This small molecule binds to this protein.
Small molecule (SMILES): CC(=O)N[C@@H]1[C@@H](O)[C@H](O)[C@@H](CO)O[C@H]1O

Binding-site contacts:
Ligand atom C8 contacts residue SER338 of chain 1.A at 3.2 Å.
Ligand atom C1 contacts residue GLN298 of chain 1.A at 3.8 Å.
Ligand atom N2 contacts residue SER338 of chain 1.A at 4.3 Å.
Ligand atom C5 contacts residue ASN300 of chain 1.A at 3.8 Å.
Ligand atom C4 contacts residue GLN298 of chain 1.A at 4.3 Å.
Ligand atom C8 contacts residue ASN300 of chain 1.A at 4.5 Å.
Ligand atom C7 contacts residue ASN336 of chain 1.A at 4.4 Å.
Ligand atom N2 contacts residue ASN300 of chain 1.A at 2.9 Å (h-bond).
Ligand atom C1 contacts residue ARG447 of chain 1.A at 4.3 Å.
Ligand atom C2 contacts residue ASN300 of chain 1.A at 2.5 Å.
Ligand atom O5 contacts residue GLN298 of chain 1.A at 4.3 Å.
Ligand atom C8 contacts residue VAL337 of chain 1.A at 3.9 Å (hydrophobic).
Ligand atom O5 contacts residue ARG447 of chain 1.A at 3.3 Å (salt-bridge).
Ligand atom C4 contacts residue ASN300 of chain 1.A at 4.3 Å.
Ligand atom O7 contacts residue ASN300 of chain 1.A at 3.5 Å (h-bond).
Ligand atom C5 contacts residue GLN298 of chain 1.A at 3.9 Å.
Ligand atom C5 contacts residue ARG447 of chain 1.A at 4.3 Å.
Ligand atom C1 contacts residue ASN300 of chain 1.A at 1.5 Å.
Ligand atom O6 contacts residue ARG447 of chain 1.A at 3.1 Å (salt-bridge).
Ligand atom C3 contacts residue GLN298 of chain 1.A at 3.8 Å.
Ligand atom C7 contacts residue ASN300 of chain 1.A at 3.4 Å.
Ligand atom C6 contacts residue ARG447 of chain 1.A at 3.9 Å.
Ligand atom C7 contacts residue SER338 of chain 1.A at 4.0 Å.
Ligand atom O7 contacts residue ASN336 of chain 1.A at 4.2 Å.
Ligand atom C3 contacts residue ASN300 of chain 1.A at 3.9 Å.
Ligand atom O5 contacts residue ASN300 of chain 1.A at 2.4 Å (h-bond).
Ligand atom C8 contacts residue ASN336 of chain 1.A at 3.6 Å.
Ligand atom N2 contacts residue GLN298 of chain 1.A at 4.3 Å.
Ligand atom O6 contacts residue VAL449 of chain 1.A at 4.3 Å.
Ligand atom C2 contacts residue GLN298 of chain 1.A at 4.2 Å.

Sequence of chain 1.A:
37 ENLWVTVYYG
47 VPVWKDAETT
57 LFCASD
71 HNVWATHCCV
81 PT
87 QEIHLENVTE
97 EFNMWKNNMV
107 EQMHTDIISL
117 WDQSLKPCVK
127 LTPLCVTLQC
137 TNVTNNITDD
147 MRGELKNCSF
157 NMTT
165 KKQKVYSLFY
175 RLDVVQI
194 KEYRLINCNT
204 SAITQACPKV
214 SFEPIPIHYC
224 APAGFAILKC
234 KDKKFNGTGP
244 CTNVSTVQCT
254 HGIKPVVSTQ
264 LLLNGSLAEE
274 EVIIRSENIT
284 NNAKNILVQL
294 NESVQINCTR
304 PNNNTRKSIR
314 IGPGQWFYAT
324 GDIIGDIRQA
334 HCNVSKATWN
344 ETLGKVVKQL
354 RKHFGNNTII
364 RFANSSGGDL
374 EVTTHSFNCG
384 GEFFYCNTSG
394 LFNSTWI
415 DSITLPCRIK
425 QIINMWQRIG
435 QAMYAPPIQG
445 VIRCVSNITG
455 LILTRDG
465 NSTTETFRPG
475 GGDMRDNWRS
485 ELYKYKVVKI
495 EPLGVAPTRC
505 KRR